Binding-site contacts:
Ligand atom C17 contacts residue LEU168 of chain 1.A at 3.8 Å (hydrophobic).
Ligand atom C18 contacts residue ASP112 of chain 1.A at 3.4 Å.
Ligand atom C4 contacts residue LEU106 of chain 1.A at 3.3 Å (hydrophobic).
Ligand atom C10 contacts residue ALA113 of chain 1.A at 3.7 Å (hydrophobic).
Ligand atom C19 contacts residue LYS55 of chain 1.A at 3.8 Å.
Ligand atom C6 contacts residue MET108 of chain 1.A at 3.5 Å (hydrophobic).
Ligand atom O1 contacts residue LEU168 of chain 1.A at 3.2 Å.
Ligand atom N2 contacts residue VAL40 of chain 1.A at 3.7 Å.
Ligand atom C13 contacts residue MET111 of chain 1.A at 3.5 Å (hydrophobic).
Ligand atom C15 contacts residue LEU110 of chain 1.A at 3.6 Å (hydrophobic).
Ligand atom C22 contacts residue ASP112 of chain 1.A at 3.4 Å.
Ligand atom N3 contacts residue LEU168 of chain 1.A at 3.8 Å.
Ligand atom O3 contacts residue LYS30 of chain 1.A at 3.7 Å.
Ligand atom C16 contacts residue VAL158 of chain 1.A at 3.6 Å (hydrophobic).
Ligand atom C12 contacts residue MET111 of chain 1.A at 3.6 Å (hydrophobic).
Ligand atom C17 contacts residue VAL40 of chain 1.A at 3.5 Å (hydrophobic).
Ligand atom N4 contacts residue ASP112 of chain 1.A at 3.6 Å.
Ligand atom C7 contacts residue ALA113 of chain 1.A at 3.6 Å (hydrophobic).
Ligand atom C12 contacts residue ALA53 of chain 1.A at 3.2 Å (hydrophobic).
Ligand atom C19 contacts residue MET108 of chain 1.A at 3.6 Å (hydrophobic).
Ligand atom C6 contacts residue LEU106 of chain 1.A at 3.4 Å (hydrophobic).
Ligand atom C9 contacts residue LYS55 of chain 1.A at 3.6 Å.
Ligand atom C5 contacts residue ILE86 of chain 1.A at 3.3 Å (hydrophobic).
Ligand atom C11 contacts residue VAL158 of chain 1.A at 3.9 Å (hydrophobic).
Ligand atom C15 contacts residue MET111 of chain 1.A at 3.7 Å (hydrophobic).
Ligand atom C10 contacts residue ASP112 of chain 1.A at 3.4 Å.
Ligand atom C8 contacts residue ILE86 of chain 1.A at 3.7 Å (hydrophobic).
Ligand atom N4 contacts residue MET111 of chain 1.A at 3.0 Å (h-bond).
Ligand atom N3 contacts residue MET108 of chain 1.A at 3.5 Å (h-bond).
Ligand atom C25 contacts residue LEU110 of chain 1.A at 3.6 Å (hydrophobic).
Ligand atom C20 contacts residue MET111 of chain 1.A at 3.8 Å (hydrophobic).
Ligand atom C21 contacts residue MET108 of chain 1.A at 3.7 Å (hydrophobic).
Ligand atom C7 contacts residue ASN114 of chain 1.A at 3.7 Å.
Ligand atom C6 contacts residue LYS55 of chain 1.A at 3.8 Å.
Ligand atom C4 contacts residue LEU88 of chain 1.A at 3.8 Å (hydrophobic).
Ligand atom C8 contacts residue LYS55 of chain 1.A at 3.6 Å.
Ligand atom C12 contacts residue GLU109 of chain 1.A at 3.6 Å.
Ligand atom C9 contacts residue MET108 of chain 1.A at 3.5 Å (hydrophobic).
Ligand atom O2 contacts residue ASP112 of chain 1.A at 3.9 Å.
Ligand atom N1 contacts residue MET111 of chain 1.A at 2.9 Å (h-bond).

Sequence of chain 1.A:
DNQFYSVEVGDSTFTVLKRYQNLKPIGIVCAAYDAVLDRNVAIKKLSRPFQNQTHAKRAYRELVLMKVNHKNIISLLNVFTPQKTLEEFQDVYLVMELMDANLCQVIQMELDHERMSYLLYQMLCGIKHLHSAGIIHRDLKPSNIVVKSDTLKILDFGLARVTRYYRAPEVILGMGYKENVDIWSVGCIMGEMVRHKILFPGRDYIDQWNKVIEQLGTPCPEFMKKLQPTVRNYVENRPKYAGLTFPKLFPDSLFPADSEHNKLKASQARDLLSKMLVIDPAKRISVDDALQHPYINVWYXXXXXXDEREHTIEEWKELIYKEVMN

The small molecule below binds the protein below.
Small molecule (SMILES): COc1cc(NC(=O)c2cccc(-n3cc(NC(=O)Nc4ccccc4)cn3)c2)cc(OC)c1OC